Binding-site contacts:
Ligand atom C6 contacts residue SER115 of chain 1.V at 4.2 Å.
Ligand atom C5 contacts residue ASN113 of chain 1.V at 3.3 Å.
Ligand atom O5 contacts residue ASN113 of chain 1.V at 2.0 Å (h-bond).
Ligand atom C4 contacts residue ASN113 of chain 1.V at 4.1 Å.
Ligand atom C2 contacts residue TRP257 of chain 1.V at 3.5 Å (hydrophobic).
Ligand atom O5 contacts residue SER115 of chain 1.V at 4.0 Å.
Ligand atom N2 contacts residue TRP257 of chain 1.V at 3.7 Å.
Ligand atom O5 contacts residue TRP257 of chain 1.V at 3.9 Å.
Ligand atom C1 contacts residue ASN113 of chain 1.V at 1.4 Å.
Ligand atom O5 contacts residue ALA116 of chain 1.V at 3.7 Å.
Ligand atom C1 contacts residue SER115 of chain 1.V at 4.3 Å.
Ligand atom C2 contacts residue ASN113 of chain 1.V at 2.7 Å.
Ligand atom C6 contacts residue ALA116 of chain 1.V at 4.2 Å (hydrophobic).
Ligand atom C6 contacts residue LEU261 of chain 1.V at 4.1 Å (hydrophobic).
Ligand atom C3 contacts residue ASN113 of chain 1.V at 3.8 Å.
Ligand atom C1 contacts residue TRP257 of chain 1.V at 4.0 Å (hydrophobic).
Ligand atom O6 contacts residue LEU261 of chain 1.V at 3.7 Å.
Ligand atom C5 contacts residue SER115 of chain 1.V at 3.8 Å.
Ligand atom C6 contacts residue ASN113 of chain 1.V at 4.3 Å.
Ligand atom N2 contacts residue ASN113 of chain 1.V at 3.3 Å (h-bond).
Ligand atom C7 contacts residue ASN113 of chain 1.V at 3.5 Å.
Ligand atom O7 contacts residue ASN113 of chain 1.V at 3.2 Å (h-bond).

Sequence of chain 1.V:
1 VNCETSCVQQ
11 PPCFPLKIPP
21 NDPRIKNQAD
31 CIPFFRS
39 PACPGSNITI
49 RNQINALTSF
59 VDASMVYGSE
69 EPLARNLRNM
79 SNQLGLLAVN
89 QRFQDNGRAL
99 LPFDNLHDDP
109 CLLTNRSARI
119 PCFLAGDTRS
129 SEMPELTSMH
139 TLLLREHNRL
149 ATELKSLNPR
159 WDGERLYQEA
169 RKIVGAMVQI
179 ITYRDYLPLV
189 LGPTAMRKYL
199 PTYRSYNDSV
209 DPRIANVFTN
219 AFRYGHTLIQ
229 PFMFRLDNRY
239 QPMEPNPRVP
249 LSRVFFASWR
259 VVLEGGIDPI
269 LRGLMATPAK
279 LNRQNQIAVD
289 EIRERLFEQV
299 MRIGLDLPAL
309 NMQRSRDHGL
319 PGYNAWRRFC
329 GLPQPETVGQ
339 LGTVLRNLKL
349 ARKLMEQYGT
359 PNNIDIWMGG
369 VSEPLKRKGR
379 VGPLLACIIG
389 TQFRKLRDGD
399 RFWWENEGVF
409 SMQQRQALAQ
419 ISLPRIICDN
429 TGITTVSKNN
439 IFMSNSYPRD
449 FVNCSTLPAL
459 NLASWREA

The protein below binds the small molecule below.
Small molecule (SMILES): CC(=O)N[C@H]1[C@H](O[C@H]2[C@H](O)[C@@H](NC(C)=O)CO[C@@H]2CO)O[C@H](CO)[C@@H](O)[C@@H]1O